Sequence of chain 1.A:
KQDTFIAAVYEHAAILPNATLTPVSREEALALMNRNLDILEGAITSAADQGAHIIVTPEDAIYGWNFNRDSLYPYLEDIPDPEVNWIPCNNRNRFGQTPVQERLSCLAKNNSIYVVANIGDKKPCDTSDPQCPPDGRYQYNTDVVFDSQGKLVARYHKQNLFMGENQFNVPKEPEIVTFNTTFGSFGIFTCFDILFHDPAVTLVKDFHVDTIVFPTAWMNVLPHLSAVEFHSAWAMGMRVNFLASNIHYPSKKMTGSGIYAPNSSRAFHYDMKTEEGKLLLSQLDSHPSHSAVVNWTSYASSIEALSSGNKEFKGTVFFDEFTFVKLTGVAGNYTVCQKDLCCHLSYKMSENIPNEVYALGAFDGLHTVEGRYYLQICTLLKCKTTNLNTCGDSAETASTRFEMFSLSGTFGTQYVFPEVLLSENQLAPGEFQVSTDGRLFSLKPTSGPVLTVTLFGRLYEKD

Binding-site contacts:
Ligand atom C8 contacts residue ASN31 of chain 1.A at 4.3 Å.
Ligand atom C8 contacts residue LEU45 of chain 1.A at 3.3 Å (hydrophobic).
Ligand atom C3 contacts residue ARG48 of chain 1.A at 4.2 Å.
Ligand atom O7 contacts residue ASN31 of chain 1.A at 3.3 Å (h-bond).
Ligand atom C3 contacts residue ASN31 of chain 1.A at 3.8 Å.
Ligand atom C7 contacts residue ASN31 of chain 1.A at 3.2 Å.
Ligand atom C1 contacts residue ASN31 of chain 1.A at 1.4 Å.
Ligand atom C5 contacts residue ASN31 of chain 1.A at 3.6 Å.
Ligand atom O5 contacts residue ASN31 of chain 1.A at 2.4 Å (h-bond).
Ligand atom C2 contacts residue ASN31 of chain 1.A at 2.5 Å.
Ligand atom C8 contacts residue ARG48 of chain 1.A at 3.8 Å.
Ligand atom N2 contacts residue ASN31 of chain 1.A at 2.9 Å (h-bond).
Ligand atom N2 contacts residue ARG48 of chain 1.A at 3.6 Å.
Ligand atom C2 contacts residue ARG48 of chain 1.A at 4.4 Å.
Ligand atom C7 contacts residue ARG48 of chain 1.A at 3.9 Å.
Ligand atom C8 contacts residue PRO30 of chain 1.A at 4.1 Å (hydrophobic).
Ligand atom C8 contacts residue LEU29 of chain 1.A at 4.5 Å (hydrophobic).
Ligand atom C4 contacts residue ASN31 of chain 1.A at 4.3 Å.
Ligand atom O3 contacts residue ARG48 of chain 1.A at 3.3 Å (salt-bridge).

The protein below binds the small molecule below.
Small molecule (SMILES): CC(=O)N[C@@H]1[C@@H](O)[C@H](O)[C@@H](CO)O[C@H]1O